Binding-site contacts:
Ligand atom CA1 contacts residue PHE188 of chain 1.A at 3.7 Å (hydrophobic).
Ligand atom CD1 contacts residue LYS72 of chain 1.A at 3.7 Å.
Ligand atom S1 contacts residue TYR54 of chain 1.A at 3.6 Å.
Ligand atom CD5 contacts residue ALA70 of chain 1.A at 3.6 Å (hydrophobic).
Ligand atom NB1 contacts residue LEU127 of chain 1.A at 3.8 Å.
Ligand atom CB2 contacts residue LEU127 of chain 1.A at 3.7 Å (hydrophobic).
Ligand atom CC5 contacts residue VAL57 of chain 1.A at 3.7 Å (hydrophobic).
Ligand atom CB2 contacts residue ALA70 of chain 1.A at 3.5 Å (hydrophobic).
Ligand atom CD2 contacts residue ILE103 of chain 1.A at 3.5 Å (hydrophobic).
Ligand atom CC2 contacts residue PHE188 of chain 1.A at 3.5 Å (hydrophobic).
Ligand atom CB3 contacts residue VAL57 of chain 1.A at 3.4 Å (hydrophobic).
Ligand atom NB1 contacts residue ALA70 of chain 1.A at 3.4 Å.
Ligand atom CD3 contacts residue THR125 of chain 1.A at 3.6 Å.
Ligand atom CA4 contacts residue TYR54 of chain 1.A at 3.5 Å (hydrophobic).
Ligand atom C1 contacts residue TYR54 of chain 1.A at 3.7 Å (hydrophobic).
Ligand atom CD4 contacts residue LEU123 of chain 1.A at 3.2 Å (hydrophobic).
Ligand atom CB6 contacts residue ALA70 of chain 1.A at 3.5 Å (hydrophobic).
Ligand atom CA3 contacts residue TYR54 of chain 1.A at 3.5 Å (hydrophobic).
Ligand atom CB5 contacts residue ALA70 of chain 1.A at 3.8 Å (hydrophobic).
Ligand atom NC3 contacts residue LYS72 of chain 1.A at 3.3 Å.
Ligand atom CB6 contacts residue HIS126 of chain 1.A at 3.7 Å.
Ligand atom CD4 contacts residue THR125 of chain 1.A at 3.5 Å.
Ligand atom CD4 contacts residue ALA70 of chain 1.A at 3.2 Å (hydrophobic).
Ligand atom NC1 contacts residue VAL57 of chain 1.A at 3.5 Å.
Ligand atom CD3 contacts residue LEU123 of chain 1.A at 3.7 Å (hydrophobic).
Ligand atom CA6 contacts residue VAL57 of chain 1.A at 3.7 Å (hydrophobic).
Ligand atom FD3 contacts residue VAL124 of chain 1.A at 3.1 Å.
Ligand atom C1 contacts residue GLY189 of chain 1.A at 3.5 Å.
Ligand atom CA6 contacts residue PHE188 of chain 1.A at 3.5 Å (hydrophobic).
Ligand atom FD3 contacts residue THR125 of chain 1.A at 3.6 Å.
Ligand atom CC4 contacts residue VAL57 of chain 1.A at 3.7 Å (hydrophobic).
Ligand atom CD1 contacts residue ILE103 of chain 1.A at 3.7 Å (hydrophobic).
Ligand atom NC1 contacts residue PHE188 of chain 1.A at 3.5 Å.
Ligand atom CB6 contacts residue MET128 of chain 1.A at 3.7 Å (hydrophobic).
Ligand atom CD5 contacts residue LYS72 of chain 1.A at 3.5 Å.
Ligand atom NC3 contacts residue VAL57 of chain 1.A at 3.4 Å.
Ligand atom FD3 contacts residue LEU105 of chain 1.A at 3.4 Å.
Ligand atom CC2 contacts residue VAL57 of chain 1.A at 3.2 Å (hydrophobic).
Ligand atom FD3 contacts residue LEU123 of chain 1.A at 3.3 Å.
Ligand atom NB1 contacts residue MET128 of chain 1.A at 3.1 Å (h-bond).

Sequence of chain 1.A:
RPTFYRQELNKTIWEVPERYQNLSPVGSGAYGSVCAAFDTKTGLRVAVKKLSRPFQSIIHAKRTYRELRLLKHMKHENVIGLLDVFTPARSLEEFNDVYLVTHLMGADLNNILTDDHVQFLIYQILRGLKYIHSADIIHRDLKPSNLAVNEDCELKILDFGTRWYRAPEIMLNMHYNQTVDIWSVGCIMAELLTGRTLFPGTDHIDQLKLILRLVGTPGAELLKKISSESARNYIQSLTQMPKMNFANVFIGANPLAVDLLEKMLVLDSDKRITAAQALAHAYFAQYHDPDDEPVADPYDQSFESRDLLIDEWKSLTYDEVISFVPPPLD

A small-molecule ligand and the protein it binds are described below.
Small molecule (SMILES): C[S@](=O)c1ccc(-c2nc(-c3ccc(F)cc3)c(-c3ccncc3)[nH]2)cc1